Sequence of chain 1.C:
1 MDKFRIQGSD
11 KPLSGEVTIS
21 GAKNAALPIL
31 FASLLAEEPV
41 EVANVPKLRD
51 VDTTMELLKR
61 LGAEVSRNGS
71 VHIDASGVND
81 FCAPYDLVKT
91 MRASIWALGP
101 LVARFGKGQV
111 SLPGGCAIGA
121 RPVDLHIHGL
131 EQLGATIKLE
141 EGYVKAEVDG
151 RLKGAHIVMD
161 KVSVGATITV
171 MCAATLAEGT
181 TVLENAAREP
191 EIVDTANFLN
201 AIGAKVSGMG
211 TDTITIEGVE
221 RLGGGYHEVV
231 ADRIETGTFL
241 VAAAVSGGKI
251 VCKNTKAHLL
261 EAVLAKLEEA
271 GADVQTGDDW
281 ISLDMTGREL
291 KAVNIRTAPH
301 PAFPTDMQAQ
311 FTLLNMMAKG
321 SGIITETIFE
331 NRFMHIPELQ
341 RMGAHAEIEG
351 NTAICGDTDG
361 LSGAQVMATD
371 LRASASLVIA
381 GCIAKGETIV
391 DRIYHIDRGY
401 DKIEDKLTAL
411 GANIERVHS

A small-molecule ligand and the protein it binds are described below.
Small molecule (SMILES): CC[C@H](O)P(=O)(O)O

Binding-site contacts:
Ligand atom O1 contacts residue ILE118 of chain 1.C at 4.4 Å.
Ligand atom O1 contacts residue CYS116 of chain 1.C at 2.9 Å (h-bond).
Ligand atom O3 contacts residue ARG398 of chain 1.C at 3.3 Å (salt-bridge).
Ligand atom O1 contacts residue ARG121 of chain 1.C at 3.9 Å.
Ligand atom O4 contacts residue ARG92 of chain 1.C at 3.5 Å.
Ligand atom C3 contacts residue CYS116 of chain 1.C at 2.7 Å (hydrophobic).
Ligand atom C1 contacts residue CYS116 of chain 1.C at 1.8 Å (hydrophobic).
Ligand atom P1 contacts residue CYS116 of chain 1.C at 4.3 Å.
Ligand atom O1 contacts residue PO41 of chain 1.N at 4.0 Å.
Ligand atom C1 contacts residue ARG92 of chain 1.C at 4.3 Å.
Ligand atom C1 contacts residue ARG121 of chain 1.C at 3.5 Å.
Ligand atom O4 contacts residue PO41 of chain 1.N at 4.1 Å.
Ligand atom C2 contacts residue ARG121 of chain 1.C at 4.2 Å.
Ligand atom O2 contacts residue PO41 of chain 1.N at 3.6 Å.
Ligand atom O2 contacts residue ARG398 of chain 1.C at 2.8 Å (salt-bridge).
Ligand atom C2 contacts residue CYS116 of chain 1.C at 2.6 Å (hydrophobic).
Ligand atom C3 contacts residue GLY115 of chain 1.C at 3.4 Å.
Ligand atom O4 contacts residue ARG398 of chain 1.C at 3.7 Å.
Ligand atom C3 contacts residue ARG92 of chain 1.C at 4.3 Å.
Ligand atom P1 contacts residue ARG398 of chain 1.C at 3.4 Å.
Ligand atom O4 contacts residue ARG121 of chain 1.C at 4.4 Å.
Ligand atom P1 contacts residue PO41 of chain 1.N at 4.3 Å.